A protein and the small-molecule ligand that binds it are described below.
Small molecule (SMILES): CC(=O)Nc1ccc(NC(C)=O)cc1

Sequence of chain 1.B:
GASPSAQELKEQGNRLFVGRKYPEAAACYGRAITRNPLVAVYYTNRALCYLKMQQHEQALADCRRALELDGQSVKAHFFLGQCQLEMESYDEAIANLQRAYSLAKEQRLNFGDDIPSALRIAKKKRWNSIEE

Binding-site contacts:
Ligand atom NB contacts residue DCY13 of chain 1.E at 3.6 Å (h-bond).
Ligand atom NA contacts residue DGN9 of chain 1.E at 2.7 Å (h-bond).
Ligand atom CF contacts residue DGN9 of chain 1.E at 3.5 Å.
Ligand atom CD contacts residue PHE17 of chain 1.B at 3.3 Å (hydrophobic).
Ligand atom OB contacts residue DCY6 of chain 1.E at 3.1 Å (h-bond).
Ligand atom OB contacts residue LYS52 of chain 1.B at 2.8 Å (salt-bridge).
Ligand atom OB contacts residue PHE17 of chain 1.B at 3.8 Å.
Ligand atom CD contacts residue EDO1 of chain 1.I at 3.8 Å.
Ligand atom CJ contacts residue DCY13 of chain 1.E at 2.6 Å.
Ligand atom NB contacts residue EDO1 of chain 1.I at 3.0 Å (h-bond).
Ligand atom CJ contacts residue EDO1 of chain 1.I at 3.8 Å.
Ligand atom CG contacts residue DCY6 of chain 1.E at 2.7 Å.
Ligand atom NA contacts residue DCY6 of chain 1.E at 3.8 Å.
Ligand atom CK contacts residue ASN14 of chain 1.B at 3.6 Å.
Ligand atom CE contacts residue LEU48 of chain 1.B at 4.0 Å (hydrophobic).
Ligand atom CB contacts residue PHE17 of chain 1.B at 4.0 Å (hydrophobic).
Ligand atom CD contacts residue DAL10 of chain 1.E at 3.7 Å.
Ligand atom NB contacts residue VAL18 of chain 1.B at 4.0 Å.
Ligand atom CJ contacts residue VAL18 of chain 1.B at 3.3 Å (hydrophobic).
Ligand atom CE contacts residue DAL10 of chain 1.E at 3.8 Å.
Ligand atom OA contacts residue DCY13 of chain 1.E at 3.1 Å (h-bond).
Ligand atom NB contacts residue PHE17 of chain 1.B at 3.8 Å.
Ligand atom CG contacts residue LYS52 of chain 1.B at 3.6 Å.
Ligand atom CD contacts residue DGN9 of chain 1.E at 4.1 Å.
Ligand atom CE contacts residue DGN9 of chain 1.E at 4.0 Å.
Ligand atom CH contacts residue DCY6 of chain 1.E at 1.8 Å.
Ligand atom OB contacts residue LEU48 of chain 1.B at 4.1 Å.
Ligand atom CA contacts residue PHE17 of chain 1.B at 4.1 Å (hydrophobic).
Ligand atom CC contacts residue EDO1 of chain 1.I at 3.9 Å.
Ligand atom CF contacts residue PHE17 of chain 1.B at 3.9 Å (hydrophobic).
Ligand atom CE contacts residue PHE17 of chain 1.B at 3.5 Å (hydrophobic).
Ligand atom CK contacts residue VAL18 of chain 1.B at 3.6 Å (hydrophobic).
Ligand atom CA contacts residue DGN9 of chain 1.E at 3.8 Å.
Ligand atom CH contacts residue DGN9 of chain 1.E at 3.5 Å.
Ligand atom CC contacts residue PHE17 of chain 1.B at 3.6 Å (hydrophobic).
Ligand atom CG contacts residue DGN9 of chain 1.E at 3.6 Å.
Ligand atom CK contacts residue DCY13 of chain 1.E at 1.8 Å.
Ligand atom OA contacts residue VAL18 of chain 1.B at 3.2 Å.
Ligand atom CK contacts residue EDO1 of chain 1.I at 3.6 Å.
Ligand atom CH contacts residue LYS52 of chain 1.B at 3.7 Å.